Sequence of chain 1.B:
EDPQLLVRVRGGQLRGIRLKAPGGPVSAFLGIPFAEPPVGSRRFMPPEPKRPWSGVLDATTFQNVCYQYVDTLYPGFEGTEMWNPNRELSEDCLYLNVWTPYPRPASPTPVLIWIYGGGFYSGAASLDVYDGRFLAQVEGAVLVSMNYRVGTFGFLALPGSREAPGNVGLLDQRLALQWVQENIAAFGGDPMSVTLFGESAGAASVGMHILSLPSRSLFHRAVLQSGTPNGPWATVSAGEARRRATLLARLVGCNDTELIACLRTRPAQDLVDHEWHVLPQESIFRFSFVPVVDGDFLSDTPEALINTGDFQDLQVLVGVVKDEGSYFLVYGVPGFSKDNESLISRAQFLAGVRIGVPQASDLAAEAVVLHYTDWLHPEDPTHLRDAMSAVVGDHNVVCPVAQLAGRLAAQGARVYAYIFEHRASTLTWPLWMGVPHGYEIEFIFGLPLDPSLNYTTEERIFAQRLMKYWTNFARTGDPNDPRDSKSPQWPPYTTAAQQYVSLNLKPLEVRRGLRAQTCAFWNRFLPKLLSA

Binding-site contacts:
Ligand atom C13 contacts residue TYR337 of chain 1.B at 4.0 Å (hydrophobic).
Ligand atom C19 contacts residue GLY120 of chain 1.B at 4.0 Å.
Ligand atom O11 contacts residue TYR124 of chain 1.B at 3.7 Å.
Ligand atom C22 contacts residue TYR341 of chain 1.B at 3.5 Å (hydrophobic).
Ligand atom C21 contacts residue TYR124 of chain 1.B at 3.4 Å (hydrophobic).
Ligand atom C05 contacts residue TYR341 of chain 1.B at 4.0 Å (hydrophobic).
Ligand atom N12 contacts residue TYR124 of chain 1.B at 3.5 Å (h-bond).
Ligand atom O11 contacts residue PHE297 of chain 1.B at 3.6 Å.
Ligand atom C22 contacts residue ASP74 of chain 1.B at 3.8 Å.
Ligand atom C16 contacts residue HIS447 of chain 1.B at 3.9 Å.
Ligand atom C19 contacts residue GLY121 of chain 1.B at 4.0 Å.
Ligand atom F01 contacts residue TYR341 of chain 1.B at 3.1 Å.
Ligand atom F03 contacts residue TYR124 of chain 1.B at 3.6 Å.
Ligand atom S10 contacts residue PHE338 of chain 1.B at 3.9 Å.
Ligand atom F03 contacts residue ASP74 of chain 1.B at 2.9 Å.
Ligand atom O11 contacts residue PHE338 of chain 1.B at 3.7 Å.
Ligand atom C09 contacts residue PHE338 of chain 1.B at 3.4 Å (hydrophobic).
Ligand atom F01 contacts residue ASP74 of chain 1.B at 3.5 Å.
Ligand atom C17 contacts residue TRP86 of chain 1.B at 3.5 Å (hydrophobic).
Ligand atom C18 contacts residue GLY121 of chain 1.B at 3.6 Å.
Ligand atom C19 contacts residue GLU202 of chain 1.B at 3.8 Å.
Ligand atom C17 contacts residue TYR337 of chain 1.B at 3.4 Å (hydrophobic).
Ligand atom C05 contacts residue TYR124 of chain 1.B at 3.3 Å (hydrophobic).
Ligand atom C02 contacts residue TYR124 of chain 1.B at 4.0 Å (hydrophobic).
Ligand atom F04 contacts residue TRP286 of chain 1.B at 3.1 Å.
Ligand atom O20 contacts residue HIS447 of chain 1.B at 3.4 Å.
Ligand atom C09 contacts residue TYR337 of chain 1.B at 3.8 Å (hydrophobic).
Ligand atom C06 contacts residue TYR124 of chain 1.B at 3.7 Å (hydrophobic).
Ligand atom C14 contacts residue TRP86 of chain 1.B at 3.8 Å (hydrophobic).
Ligand atom F03 contacts residue TYR72 of chain 1.B at 3.1 Å.
Ligand atom C08 contacts residue TYR124 of chain 1.B at 3.7 Å (hydrophobic).
Ligand atom C21 contacts residue TYR337 of chain 1.B at 3.9 Å (hydrophobic).
Ligand atom C22 contacts residue TYR124 of chain 1.B at 3.1 Å (hydrophobic).
Ligand atom O20 contacts residue PHE338 of chain 1.B at 3.8 Å.
Ligand atom C17 contacts residue HIS447 of chain 1.B at 3.3 Å.
Ligand atom C02 contacts residue ASP74 of chain 1.B at 3.7 Å.
Ligand atom C07 contacts residue TYR124 of chain 1.B at 3.9 Å (hydrophobic).
Ligand atom C19 contacts residue TRP86 of chain 1.B at 3.6 Å (hydrophobic).
Ligand atom C19 contacts residue TYR133 of chain 1.B at 3.9 Å (hydrophobic).
Ligand atom C21 contacts residue TYR341 of chain 1.B at 3.6 Å (hydrophobic).

A small-molecule ligand and the protein it binds are described below.
Small molecule (SMILES): CCN(CC)CCNS(=O)(=O)Cc1ccc(C(F)(F)F)cc1